Binding-site contacts:
Ligand atom O7 contacts residue HIS105 of chain 1.C at 3.8 Å.
Ligand atom C6 contacts residue ILE146 of chain 1.C at 3.8 Å (hydrophobic).
Ligand atom O9 contacts residue ARG321 of chain 1.C at 3.2 Å (salt-bridge).
Ligand atom C7 contacts residue ILE146 of chain 1.C at 4.5 Å (hydrophobic).
Ligand atom C9 contacts residue ALA106 of chain 1.C at 3.6 Å (hydrophobic).
Ligand atom O1B contacts residue SER147 of chain 1.C at 3.8 Å.
Ligand atom O8 contacts residue ARG321 of chain 1.C at 3.1 Å (salt-bridge).
Ligand atom C7 contacts residue HIS105 of chain 1.C at 3.9 Å.
Ligand atom C8 contacts residue ARG321 of chain 1.C at 4.4 Å.
Ligand atom O10 contacts residue PHE53 of chain 1.C at 4.1 Å.
Ligand atom O9 contacts residue HIS105 of chain 1.C at 4.2 Å.
Ligand atom C1 contacts residue SER147 of chain 1.C at 4.0 Å.
Ligand atom C4 contacts residue PHE53 of chain 1.C at 4.4 Å (hydrophobic).
Ligand atom C1 contacts residue ILE146 of chain 1.C at 4.4 Å (hydrophobic).
Ligand atom N5 contacts residue PHE53 of chain 1.C at 3.8 Å.
Ligand atom C11 contacts residue PHE115 of chain 1.C at 3.3 Å (hydrophobic).
Ligand atom C11 contacts residue GLN50 of chain 1.C at 3.3 Å.
Ligand atom N5 contacts residue ILE146 of chain 1.C at 3.1 Å (h-bond).
Ligand atom C11 contacts residue HIS105 of chain 1.C at 4.3 Å.
Ligand atom C5 contacts residue ILE146 of chain 1.C at 3.9 Å (hydrophobic).
Ligand atom C8 contacts residue HIS105 of chain 1.C at 4.4 Å.
Ligand atom C9 contacts residue ARG321 of chain 1.C at 4.1 Å.
Ligand atom C9 contacts residue HIS105 of chain 1.C at 3.6 Å.
Ligand atom O1A contacts residue ILE146 of chain 1.C at 4.3 Å.
Ligand atom C10 contacts residue GLN50 of chain 1.C at 3.7 Å.
Ligand atom O1B contacts residue PRO148 of chain 1.C at 4.2 Å.
Ligand atom C11 contacts residue ILE146 of chain 1.C at 4.1 Å (hydrophobic).
Ligand atom C10 contacts residue PHE53 of chain 1.C at 3.5 Å (hydrophobic).
Ligand atom C10 contacts residue ILE146 of chain 1.C at 4.0 Å (hydrophobic).
Ligand atom O1A contacts residue SER147 of chain 1.C at 3.3 Å (h-bond).
Ligand atom O9 contacts residue GLN318 of chain 1.C at 3.9 Å.
Ligand atom C10 contacts residue HIS105 of chain 1.C at 4.2 Å.
Ligand atom O10 contacts residue GLN50 of chain 1.C at 3.2 Å (h-bond).
Ligand atom O8 contacts residue GLN318 of chain 1.C at 4.3 Å.
Ligand atom C11 contacts residue PHE53 of chain 1.C at 3.4 Å (hydrophobic).
Ligand atom O10 contacts residue HIS105 of chain 1.C at 4.2 Å.
Ligand atom O9 contacts residue ALA106 of chain 1.C at 2.7 Å (h-bond).
Ligand atom C4 contacts residue ILE146 of chain 1.C at 4.1 Å (hydrophobic).
Ligand atom O4 contacts residue PHE53 of chain 1.C at 3.5 Å.

The protein below binds the small molecule below.
Small molecule (SMILES): CC(=O)N[C@H]1[C@H]([C@H](O)[C@H](O)CO)O[C@@](O[C@@H]2[C@@H](O)[C@H](O)O[C@H](CO)[C@@H]2O)(C(=O)O)C[C@@H]1O

Sequence of chain 1.C:
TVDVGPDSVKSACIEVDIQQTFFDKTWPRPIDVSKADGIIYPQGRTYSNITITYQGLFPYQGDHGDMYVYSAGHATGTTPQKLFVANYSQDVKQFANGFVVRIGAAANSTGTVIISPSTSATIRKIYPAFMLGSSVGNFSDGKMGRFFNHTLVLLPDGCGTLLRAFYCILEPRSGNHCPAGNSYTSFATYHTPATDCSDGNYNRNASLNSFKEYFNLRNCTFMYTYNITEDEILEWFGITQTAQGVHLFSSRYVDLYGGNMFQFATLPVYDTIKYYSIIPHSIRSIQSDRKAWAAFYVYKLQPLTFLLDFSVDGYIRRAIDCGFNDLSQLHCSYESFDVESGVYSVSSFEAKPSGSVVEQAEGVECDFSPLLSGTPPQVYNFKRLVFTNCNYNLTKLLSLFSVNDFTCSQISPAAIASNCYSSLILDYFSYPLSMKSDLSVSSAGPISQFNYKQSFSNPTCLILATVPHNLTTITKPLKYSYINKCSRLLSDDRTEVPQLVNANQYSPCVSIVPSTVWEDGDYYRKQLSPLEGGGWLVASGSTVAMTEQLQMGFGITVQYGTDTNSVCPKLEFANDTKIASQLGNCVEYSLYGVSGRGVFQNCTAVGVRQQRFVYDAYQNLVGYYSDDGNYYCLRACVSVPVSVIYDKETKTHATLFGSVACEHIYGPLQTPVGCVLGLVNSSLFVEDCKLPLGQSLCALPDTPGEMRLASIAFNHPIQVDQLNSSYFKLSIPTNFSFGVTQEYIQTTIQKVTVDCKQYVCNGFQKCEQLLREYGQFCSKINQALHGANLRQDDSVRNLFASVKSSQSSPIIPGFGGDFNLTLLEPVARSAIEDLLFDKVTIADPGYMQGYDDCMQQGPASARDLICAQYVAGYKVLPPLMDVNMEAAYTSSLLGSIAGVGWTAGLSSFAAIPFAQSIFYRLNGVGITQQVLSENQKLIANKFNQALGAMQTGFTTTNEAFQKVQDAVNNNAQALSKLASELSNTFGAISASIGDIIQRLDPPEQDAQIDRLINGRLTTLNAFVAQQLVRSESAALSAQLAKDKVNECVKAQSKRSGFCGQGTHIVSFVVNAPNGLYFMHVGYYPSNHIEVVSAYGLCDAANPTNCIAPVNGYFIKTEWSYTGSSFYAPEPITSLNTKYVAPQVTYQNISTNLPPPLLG